This small molecule binds to this protein.
Small molecule (SMILES): CC(=O)N[C@@H]1[C@@H](O)[C@H](O)[C@@H](CO)O[C@H]1O

Binding-site contacts:
Ligand atom C5 contacts residue ASN41 of chain 1.A at 3.6 Å.
Ligand atom C2 contacts residue ASN41 of chain 1.A at 2.5 Å.
Ligand atom C8 contacts residue MET95 of chain 1.A at 3.9 Å (hydrophobic).
Ligand atom C4 contacts residue ASN41 of chain 1.A at 4.2 Å.
Ligand atom O6 contacts residue THR44 of chain 1.A at 3.6 Å.
Ligand atom C1 contacts residue ASN41 of chain 1.A at 1.4 Å.
Ligand atom C5 contacts residue THR43 of chain 1.A at 3.6 Å.
Ligand atom C1 contacts residue THR43 of chain 1.A at 3.4 Å.
Ligand atom C8 contacts residue ASN41 of chain 1.A at 4.4 Å.
Ligand atom C8 contacts residue TYR96 of chain 1.A at 4.0 Å (hydrophobic).
Ligand atom O7 contacts residue ASN41 of chain 1.A at 3.1 Å (h-bond).
Ligand atom N2 contacts residue ASN41 of chain 1.A at 2.9 Å (h-bond).
Ligand atom C3 contacts residue ASN41 of chain 1.A at 3.8 Å.
Ligand atom C7 contacts residue ASN41 of chain 1.A at 3.2 Å.
Ligand atom C6 contacts residue THR44 of chain 1.A at 4.3 Å.
Ligand atom C6 contacts residue THR43 of chain 1.A at 4.3 Å.
Ligand atom O5 contacts residue THR44 of chain 1.A at 4.2 Å.
Ligand atom O5 contacts residue ASN41 of chain 1.A at 2.4 Å (h-bond).
Ligand atom O5 contacts residue THR43 of chain 1.A at 3.5 Å (h-bond).

Sequence of chain 1.A:
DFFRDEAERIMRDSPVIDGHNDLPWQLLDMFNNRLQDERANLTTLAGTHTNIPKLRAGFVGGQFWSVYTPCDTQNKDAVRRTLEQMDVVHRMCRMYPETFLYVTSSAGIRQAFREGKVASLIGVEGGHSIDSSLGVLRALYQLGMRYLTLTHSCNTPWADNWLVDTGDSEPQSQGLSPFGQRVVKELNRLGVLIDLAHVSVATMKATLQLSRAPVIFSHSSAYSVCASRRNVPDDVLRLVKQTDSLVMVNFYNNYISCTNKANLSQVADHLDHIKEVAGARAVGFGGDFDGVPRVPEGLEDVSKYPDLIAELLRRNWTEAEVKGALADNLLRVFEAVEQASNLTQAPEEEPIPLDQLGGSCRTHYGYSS